Binding-site contacts:
Ligand atom P contacts residue ARG300 of chain 1.A at 3.4 Å.
Ligand atom C2' contacts residue VAL36 of chain 1.B at 3.7 Å (hydrophobic).
Ligand atom O6 contacts residue TYR66 of chain 1.A at 3.6 Å.
Ligand atom O2P contacts residue ARG233 of chain 1.A at 3.8 Å.
Ligand atom C4 contacts residue VAL36 of chain 1.B at 3.9 Å (hydrophobic).
Ligand atom C8 contacts residue VAL36 of chain 1.B at 3.7 Å (hydrophobic).
Ligand atom C5' contacts residue TRP58 of chain 1.A at 3.7 Å (hydrophobic).
Ligand atom N3 contacts residue GLN63 of chain 1.A at 4.0 Å.
Ligand atom P contacts residue ARG301 of chain 1.A at 3.2 Å.
Ligand atom O4' contacts residue GLN62 of chain 1.A at 3.5 Å.
Ligand atom O2P contacts residue ARG301 of chain 1.A at 2.5 Å (salt-bridge).
Ligand atom C4 contacts residue ASN35 of chain 1.B at 4.1 Å.
Ligand atom C5' contacts residue GLN62 of chain 1.A at 4.0 Å.
Ligand atom C5 contacts residue TYR66 of chain 1.A at 3.8 Å (hydrophobic).
Ligand atom N1 contacts residue GLU67 of chain 1.A at 3.8 Å.
Ligand atom O2' contacts residue ASP33 of chain 1.B at 3.0 Å (salt-bridge).
Ligand atom N7 contacts residue VAL36 of chain 1.B at 4.1 Å.
Ligand atom O6 contacts residue LYS306 of chain 1.A at 2.8 Å (salt-bridge).
Ligand atom N3 contacts residue ASN35 of chain 1.B at 3.5 Å.
Ligand atom P contacts residue TYR66 of chain 1.A at 3.7 Å.
Ligand atom O3P contacts residue ARG300 of chain 1.A at 2.3 Å (salt-bridge).
Ligand atom C2 contacts residue GLU67 of chain 1.A at 4.2 Å.
Ligand atom O3' contacts residue TRP58 of chain 1.A at 3.2 Å.
Ligand atom O1P contacts residue TYR66 of chain 1.A at 3.3 Å (h-bond).
Ligand atom N1 contacts residue ASN35 of chain 1.B at 3.2 Å (h-bond).
Ligand atom C6 contacts residue TYR66 of chain 1.A at 3.9 Å (hydrophobic).
Ligand atom C4' contacts residue GLN62 of chain 1.A at 3.6 Å.
Ligand atom C2 contacts residue ASN35 of chain 1.B at 2.9 Å.
Ligand atom N7 contacts residue TYR66 of chain 1.A at 3.3 Å.
Ligand atom C2' contacts residue ASP33 of chain 1.B at 3.2 Å.
Ligand atom N1 contacts residue LYS306 of chain 1.A at 3.1 Å (salt-bridge).
Ligand atom C8 contacts residue TYR66 of chain 1.A at 4.0 Å (hydrophobic).
Ligand atom C6 contacts residue LYS306 of chain 1.A at 3.3 Å.
Ligand atom O2P contacts residue ARG300 of chain 1.A at 3.5 Å (salt-bridge).
Ligand atom N9 contacts residue VAL36 of chain 1.B at 3.6 Å.
Ligand atom C4' contacts residue TRP58 of chain 1.A at 4.0 Å (hydrophobic).
Ligand atom O3P contacts residue ARG301 of chain 1.A at 3.7 Å.
Ligand atom O3P contacts residue TYR66 of chain 1.A at 3.0 Å (h-bond).
Ligand atom O1P contacts residue ARG301 of chain 1.A at 2.7 Å (salt-bridge).
Ligand atom C1' contacts residue ASP33 of chain 1.B at 4.2 Å.

A protein and the small-molecule ligand that binds it are described below.
Small molecule (SMILES): O=c1[nH]cnc2c1ncn2[C@@H]1O[C@H](COP(=O)(O)O)[C@@H](O)[C@H]1O

Sequence of chain 1.B:
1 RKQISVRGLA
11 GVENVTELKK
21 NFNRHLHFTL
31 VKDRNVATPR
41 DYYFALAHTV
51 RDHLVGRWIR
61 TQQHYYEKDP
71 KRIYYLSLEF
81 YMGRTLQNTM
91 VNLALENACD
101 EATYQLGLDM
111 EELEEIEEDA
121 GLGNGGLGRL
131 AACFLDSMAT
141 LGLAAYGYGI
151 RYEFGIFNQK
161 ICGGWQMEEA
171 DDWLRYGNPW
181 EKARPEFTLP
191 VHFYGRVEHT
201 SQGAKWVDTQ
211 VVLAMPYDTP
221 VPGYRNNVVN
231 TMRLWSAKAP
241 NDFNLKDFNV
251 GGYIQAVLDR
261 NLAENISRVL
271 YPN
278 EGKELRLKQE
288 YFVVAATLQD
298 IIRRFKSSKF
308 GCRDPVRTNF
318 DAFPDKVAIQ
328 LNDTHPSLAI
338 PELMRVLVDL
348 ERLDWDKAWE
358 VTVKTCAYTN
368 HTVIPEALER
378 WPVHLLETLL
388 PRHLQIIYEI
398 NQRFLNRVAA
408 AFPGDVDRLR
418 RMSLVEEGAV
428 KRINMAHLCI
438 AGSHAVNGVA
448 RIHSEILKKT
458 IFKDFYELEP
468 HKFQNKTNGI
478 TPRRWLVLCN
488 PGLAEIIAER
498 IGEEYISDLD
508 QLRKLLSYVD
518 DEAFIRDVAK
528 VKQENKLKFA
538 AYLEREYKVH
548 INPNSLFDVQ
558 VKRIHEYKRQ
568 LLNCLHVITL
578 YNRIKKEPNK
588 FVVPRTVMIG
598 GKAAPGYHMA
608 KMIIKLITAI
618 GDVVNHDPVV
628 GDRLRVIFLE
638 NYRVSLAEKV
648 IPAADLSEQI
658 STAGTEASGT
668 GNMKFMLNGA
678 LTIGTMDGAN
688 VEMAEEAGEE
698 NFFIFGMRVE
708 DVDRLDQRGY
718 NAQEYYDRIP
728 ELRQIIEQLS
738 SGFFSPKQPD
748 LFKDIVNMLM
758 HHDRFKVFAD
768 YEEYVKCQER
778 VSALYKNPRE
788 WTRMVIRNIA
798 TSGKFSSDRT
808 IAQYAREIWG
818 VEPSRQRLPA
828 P

Sequence of chain 1.A:
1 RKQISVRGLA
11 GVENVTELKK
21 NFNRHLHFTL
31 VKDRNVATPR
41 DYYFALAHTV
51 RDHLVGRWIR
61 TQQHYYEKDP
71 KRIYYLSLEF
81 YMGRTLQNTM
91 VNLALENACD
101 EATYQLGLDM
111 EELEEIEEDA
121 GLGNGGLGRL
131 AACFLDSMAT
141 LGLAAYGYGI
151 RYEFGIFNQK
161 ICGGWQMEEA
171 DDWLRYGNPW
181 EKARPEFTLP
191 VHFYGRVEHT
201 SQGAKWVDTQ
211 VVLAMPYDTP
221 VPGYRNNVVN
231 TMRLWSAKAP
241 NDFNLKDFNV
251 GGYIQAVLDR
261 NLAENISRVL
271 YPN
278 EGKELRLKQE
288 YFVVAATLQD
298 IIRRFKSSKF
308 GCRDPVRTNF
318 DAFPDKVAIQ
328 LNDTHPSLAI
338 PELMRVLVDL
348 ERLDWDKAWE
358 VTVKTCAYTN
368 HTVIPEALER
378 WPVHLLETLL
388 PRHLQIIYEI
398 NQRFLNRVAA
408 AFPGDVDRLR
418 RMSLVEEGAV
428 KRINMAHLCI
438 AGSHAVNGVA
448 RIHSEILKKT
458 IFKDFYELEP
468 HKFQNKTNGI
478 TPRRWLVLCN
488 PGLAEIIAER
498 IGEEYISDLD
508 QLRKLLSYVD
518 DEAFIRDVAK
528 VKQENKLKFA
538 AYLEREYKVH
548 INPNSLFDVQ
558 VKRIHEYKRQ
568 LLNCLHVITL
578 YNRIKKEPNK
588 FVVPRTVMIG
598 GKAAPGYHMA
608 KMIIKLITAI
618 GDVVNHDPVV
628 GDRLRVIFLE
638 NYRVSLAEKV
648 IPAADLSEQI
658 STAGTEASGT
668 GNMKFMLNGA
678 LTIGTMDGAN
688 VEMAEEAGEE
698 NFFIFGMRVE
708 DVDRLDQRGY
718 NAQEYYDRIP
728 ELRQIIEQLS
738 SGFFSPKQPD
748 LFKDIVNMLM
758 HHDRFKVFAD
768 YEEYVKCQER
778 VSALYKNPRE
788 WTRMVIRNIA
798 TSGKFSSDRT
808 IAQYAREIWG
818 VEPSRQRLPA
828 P